A small-molecule ligand and the protein it binds are described below.
Small molecule (SMILES): Nc1ncnc2c1ncn2[C@@H]1O[C@H](COP(=O)(O)OP(=O)(O)OP(O)(O)=S)[C@@H](O)[C@H]1O

Binding-site contacts:
Ligand atom C1' contacts residue ASP245 of chain 1.C at 3.5 Å.
Ligand atom C2 contacts residue SER32 of chain 1.C at 3.1 Å.
Ligand atom C8 contacts residue GLY65 of chain 1.C at 3.6 Å.
Ligand atom O2G contacts residue ARG63 of chain 1.C at 3.5 Å (salt-bridge).
Ligand atom C2 contacts residue VAL34 of chain 1.C at 3.8 Å (hydrophobic).
Ligand atom O2A contacts residue GLY65 of chain 1.C at 3.2 Å.
Ligand atom O5' contacts residue ARG63 of chain 1.C at 3.3 Å (salt-bridge).
Ligand atom S1G contacts residue GLN185 of chain 1.B at 3.6 Å.
Ligand atom O2B contacts residue MG1 of chain 1.N at 3.7 Å.
Ligand atom S1G contacts residue SER62 of chain 1.C at 3.4 Å.
Ligand atom O2' contacts residue ASP245 of chain 1.C at 2.5 Å (salt-bridge).
Ligand atom O1B contacts residue MG1 of chain 1.N at 2.6 Å.
Ligand atom O2B contacts residue LYS66 of chain 1.C at 3.1 Å (salt-bridge).
Ligand atom PB contacts residue MG1 of chain 1.N at 3.0 Å.
Ligand atom O2A contacts residue THR67 of chain 1.C at 3.6 Å.
Ligand atom C8 contacts residue ILE241 of chain 1.C at 3.4 Å (hydrophobic).
Ligand atom O2B contacts residue ARG63 of chain 1.C at 3.8 Å.
Ligand atom N7 contacts residue ILE241 of chain 1.C at 3.4 Å.
Ligand atom N6 contacts residue VAL34 of chain 1.C at 3.4 Å (h-bond).
Ligand atom O1B contacts residue THR67 of chain 1.C at 2.8 Å (h-bond).
Ligand atom O2G contacts residue SER62 of chain 1.C at 3.1 Å.
Ligand atom O3G contacts residue MG1 of chain 1.N at 2.2 Å.
Ligand atom O3A contacts residue GLY65 of chain 1.C at 3.6 Å.
Ligand atom N6 contacts residue LEU36 of chain 1.C at 3.4 Å.
Ligand atom PG contacts residue MG1 of chain 1.N at 2.9 Å.
Ligand atom O2A contacts residue VAL68 of chain 1.C at 3.3 Å.
Ligand atom O3A contacts residue ARG63 of chain 1.C at 3.5 Å.
Ligand atom N7 contacts residue GLY65 of chain 1.C at 3.4 Å.
Ligand atom O3B contacts residue MG1 of chain 1.N at 2.6 Å.
Ligand atom O3' contacts residue LYS31 of chain 1.C at 3.7 Å.
Ligand atom O3G contacts residue GLN185 of chain 1.B at 2.8 Å (h-bond).
Ligand atom O2G contacts residue GLU61 of chain 1.C at 3.8 Å.
Ligand atom PG contacts residue GLN185 of chain 1.B at 3.7 Å.
Ligand atom N1 contacts residue VAL34 of chain 1.C at 3.2 Å (h-bond).
Ligand atom O3' contacts residue ASP245 of chain 1.C at 3.3 Å (salt-bridge).
Ligand atom PA contacts residue GLY65 of chain 1.C at 3.5 Å.
Ligand atom N3 contacts residue SER32 of chain 1.C at 3.6 Å.
Ligand atom C2' contacts residue ASP245 of chain 1.C at 3.5 Å.
Ligand atom O1A contacts residue GLY65 of chain 1.C at 3.2 Å.
Ligand atom O2G contacts residue LYS66 of chain 1.C at 3.0 Å (salt-bridge).

Sequence of chain 1.B:
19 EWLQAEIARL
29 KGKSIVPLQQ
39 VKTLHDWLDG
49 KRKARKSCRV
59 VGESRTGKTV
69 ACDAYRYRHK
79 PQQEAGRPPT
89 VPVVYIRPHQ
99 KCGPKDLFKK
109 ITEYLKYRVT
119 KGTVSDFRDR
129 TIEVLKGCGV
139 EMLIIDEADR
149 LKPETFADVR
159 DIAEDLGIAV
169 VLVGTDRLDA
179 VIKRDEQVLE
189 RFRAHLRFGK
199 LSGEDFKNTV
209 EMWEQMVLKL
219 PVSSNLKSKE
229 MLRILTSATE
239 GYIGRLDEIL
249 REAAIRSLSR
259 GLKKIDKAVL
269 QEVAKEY

Sequence of chain 1.C:
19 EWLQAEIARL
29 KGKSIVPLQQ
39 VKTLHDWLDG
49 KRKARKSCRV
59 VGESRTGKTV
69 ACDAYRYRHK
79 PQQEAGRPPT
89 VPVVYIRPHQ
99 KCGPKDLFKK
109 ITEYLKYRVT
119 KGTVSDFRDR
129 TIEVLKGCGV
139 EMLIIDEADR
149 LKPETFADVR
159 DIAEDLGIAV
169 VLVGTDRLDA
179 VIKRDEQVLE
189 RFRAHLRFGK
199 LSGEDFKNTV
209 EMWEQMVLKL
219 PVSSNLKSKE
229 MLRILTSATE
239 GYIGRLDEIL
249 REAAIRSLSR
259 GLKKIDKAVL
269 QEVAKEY